Binding-site contacts:
Ligand atom CD1 contacts residue SER47 of chain 2.E at 3.5 Å.
Ligand atom C contacts residue SER47 of chain 2.E at 3.5 Å.
Ligand atom CG contacts residue SER47 of chain 2.E at 3.8 Å.
Ligand atom N contacts residue ASP23 of chain 2.E at 3.1 Å (salt-bridge).
Ligand atom CZ2 contacts residue THR46 of chain 2.F at 3.9 Å.
Ligand atom C contacts residue GLY21 of chain 2.E at 3.4 Å.
Ligand atom CD1 contacts residue GLN41 of chain 2.F at 3.6 Å.
Ligand atom CA contacts residue GLY21 of chain 2.E at 3.5 Å.
Ligand atom N contacts residue THR19 of chain 2.E at 2.8 Å (h-bond).
Ligand atom C contacts residue THR43 of chain 2.F at 3.5 Å.
Ligand atom O contacts residue THR19 of chain 2.E at 4.0 Å.
Ligand atom N contacts residue THR24 of chain 2.E at 2.8 Å (h-bond).
Ligand atom CA contacts residue THR19 of chain 2.E at 3.8 Å.
Ligand atom CD2 contacts residue THR46 of chain 2.F at 4.0 Å.
Ligand atom O contacts residue SER47 of chain 2.E at 2.9 Å (h-bond).
Ligand atom O contacts residue GLY21 of chain 2.E at 3.0 Å (h-bond).
Ligand atom NE1 contacts residue GLN41 of chain 2.F at 2.8 Å (h-bond).
Ligand atom O contacts residue ARG20 of chain 2.E at 3.5 Å.
Ligand atom CZ2 contacts residue ALA40 of chain 2.F at 3.9 Å (hydrophobic).
Ligand atom N contacts residue GLY21 of chain 2.E at 2.8 Å (h-bond).
Ligand atom NE1 contacts residue ALA40 of chain 2.F at 3.8 Å.
Ligand atom CA contacts residue THR24 of chain 2.E at 3.2 Å.
Ligand atom OXT contacts residue GLY21 of chain 2.E at 4.0 Å.
Ligand atom OXT contacts residue HIS45 of chain 2.F at 3.8 Å.
Ligand atom CE3 contacts residue HIS28 of chain 2.F at 4.0 Å.
Ligand atom CB contacts residue THR24 of chain 2.E at 3.5 Å.
Ligand atom OXT contacts residue THR43 of chain 2.F at 2.6 Å (h-bond).
Ligand atom CA contacts residue SER47 of chain 2.E at 3.9 Å.
Ligand atom CH2 contacts residue GLY17 of chain 2.F at 3.5 Å.
Ligand atom O contacts residue THR43 of chain 2.F at 3.6 Å.
Ligand atom CB contacts residue SER47 of chain 2.E at 3.4 Å.
Ligand atom CZ3 contacts residue GLY17 of chain 2.F at 3.6 Å.
Ligand atom CZ3 contacts residue HIS28 of chain 2.F at 4.0 Å.
Ligand atom CB contacts residue THR19 of chain 2.E at 3.7 Å.
Ligand atom CE2 contacts residue GLN41 of chain 2.F at 3.9 Å.
Ligand atom CD1 contacts residue THR43 of chain 2.F at 3.9 Å.
Ligand atom CE3 contacts residue HIS27 of chain 2.F at 4.0 Å.
Ligand atom CZ2 contacts residue ILE49 of chain 2.F at 3.9 Å (hydrophobic).
Ligand atom C contacts residue THR46 of chain 2.F at 3.9 Å.
Ligand atom OXT contacts residue THR46 of chain 2.F at 2.8 Å (h-bond).

This protein binds this small molecule.
Small molecule (SMILES): N[C@@H](Cc1c[nH]c2ccccc12)C(=O)O

Sequence of chain 2.F:
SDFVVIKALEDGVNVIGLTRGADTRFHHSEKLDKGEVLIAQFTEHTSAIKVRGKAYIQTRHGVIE

Sequence of chain 2.E:
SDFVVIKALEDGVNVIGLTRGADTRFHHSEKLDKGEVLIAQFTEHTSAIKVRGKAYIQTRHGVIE